Sequence of chain 1.D:
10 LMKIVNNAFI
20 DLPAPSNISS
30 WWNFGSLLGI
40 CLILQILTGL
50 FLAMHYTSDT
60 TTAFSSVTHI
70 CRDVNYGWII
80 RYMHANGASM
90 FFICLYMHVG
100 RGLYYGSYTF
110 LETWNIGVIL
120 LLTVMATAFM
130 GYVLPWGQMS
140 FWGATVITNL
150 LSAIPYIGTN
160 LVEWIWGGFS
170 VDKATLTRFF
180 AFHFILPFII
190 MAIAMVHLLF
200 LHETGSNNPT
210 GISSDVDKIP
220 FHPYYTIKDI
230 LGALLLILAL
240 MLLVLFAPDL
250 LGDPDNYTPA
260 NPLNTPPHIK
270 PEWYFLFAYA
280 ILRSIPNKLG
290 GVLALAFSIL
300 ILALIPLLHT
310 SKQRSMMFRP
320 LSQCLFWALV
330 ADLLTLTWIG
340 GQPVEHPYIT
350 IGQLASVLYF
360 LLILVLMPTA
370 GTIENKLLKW

The protein below binds the small molecule below.
Small molecule (SMILES): COc1ccc2c(O)c(C)c(-c3cncc(-c4ccc(OC(F)(F)F)cc4)c3)nc2c1

Binding-site contacts:
Ligand atom C18 contacts residue ASP228 of chain 1.D at 4.1 Å.
Ligand atom C17 contacts residue ASP228 of chain 1.D at 4.1 Å.
Ligand atom C2 contacts residue PHE220 of chain 1.D at 3.9 Å (hydrophobic).
Ligand atom C12 contacts residue HEM1 of chain 1.T at 4.1 Å.
Ligand atom N contacts residue HEM1 of chain 1.T at 3.9 Å.
Ligand atom C14 contacts residue SER35 of chain 1.D at 4.1 Å.
Ligand atom C3 contacts residue HEM1 of chain 1.T at 4.0 Å.
Ligand atom C15 contacts residue SER35 of chain 1.D at 3.7 Å.
Ligand atom C12 contacts residue SER35 of chain 1.D at 4.0 Å.
Ligand atom C8 contacts residue LEU197 of chain 1.D at 4.1 Å (hydrophobic).
Ligand atom C9 contacts residue PHE18 of chain 1.D at 3.2 Å (hydrophobic).
Ligand atom C4 contacts residue SER35 of chain 1.D at 3.5 Å.
Ligand atom C6 contacts residue LEU197 of chain 1.D at 3.8 Å (hydrophobic).
Ligand atom C11 contacts residue PHE220 of chain 1.D at 3.6 Å (hydrophobic).
Ligand atom C7 contacts residue SER35 of chain 1.D at 3.7 Å.
Ligand atom C1 contacts residue HEM1 of chain 1.T at 4.1 Å.
Ligand atom C contacts residue HIS201 of chain 1.D at 3.8 Å.
Ligand atom N1 contacts residue SER35 of chain 1.D at 3.6 Å (h-bond).
Ligand atom C9 contacts residue LEU197 of chain 1.D at 3.3 Å (hydrophobic).
Ligand atom O contacts residue HIS201 of chain 1.D at 2.6 Å (h-bond).
Ligand atom C3 contacts residue SER35 of chain 1.D at 3.4 Å.
Ligand atom C2 contacts residue HEM1 of chain 1.T at 4.0 Å.
Ligand atom C6 contacts residue HIS201 of chain 1.D at 3.9 Å.
Ligand atom O1 contacts residue PHE220 of chain 1.D at 4.1 Å.
Ligand atom C10 contacts residue SER35 of chain 1.D at 3.8 Å.
Ligand atom O contacts residue LEU197 of chain 1.D at 3.5 Å.
Ligand atom C4 contacts residue PHE220 of chain 1.D at 4.1 Å (hydrophobic).
Ligand atom C4 contacts residue HEM1 of chain 1.T at 4.2 Å.
Ligand atom C11 contacts residue ILE27 of chain 1.D at 4.0 Å (hydrophobic).
Ligand atom C21 contacts residue ILE39 of chain 1.D at 4.0 Å (hydrophobic).
Ligand atom F1 contacts residue ALA232 of chain 1.D at 3.5 Å.
Ligand atom C3 contacts residue PHE220 of chain 1.D at 3.8 Å (hydrophobic).
Ligand atom N contacts residue SER35 of chain 1.D at 2.8 Å (h-bond).
Ligand atom C13 contacts residue GLY38 of chain 1.D at 4.0 Å.
Ligand atom C7 contacts residue HEM1 of chain 1.T at 3.9 Å.
Ligand atom C13 contacts residue SER35 of chain 1.D at 3.6 Å.
Ligand atom N1 contacts residue GLY38 of chain 1.D at 3.6 Å.
Ligand atom F2 contacts residue ILE229 of chain 1.D at 3.3 Å.
Ligand atom F1 contacts residue ILE39 of chain 1.D at 3.0 Å.
Ligand atom C20 contacts residue ILE39 of chain 1.D at 4.1 Å (hydrophobic).